Binding-site contacts:
Ligand atom N3 contacts residue LEU152 of chain 1.A at 3.8 Å.
Ligand atom C20 contacts residue LEU24 of chain 1.A at 3.6 Å (hydrophobic).
Ligand atom C2 contacts residue LYS47 of chain 1.A at 4.0 Å.
Ligand atom CLA contacts residue LYS43 of chain 1.A at 4.0 Å.
Ligand atom C10 contacts residue LEU101 of chain 1.A at 3.9 Å (hydrophobic).
Ligand atom N3 contacts residue GLU106 of chain 1.A at 3.9 Å.
Ligand atom C1 contacts residue LYS47 of chain 1.A at 3.4 Å.
Ligand atom OAB contacts residue ASP166 of chain 1.A at 3.7 Å.
Ligand atom C10 contacts residue MET102 of chain 1.A at 3.5 Å (hydrophobic).
Ligand atom N4 contacts residue LEU152 of chain 1.A at 3.6 Å.
Ligand atom N1 contacts residue THR165 of chain 1.A at 4.1 Å.
Ligand atom C16 contacts residue MET102 of chain 1.A at 3.6 Å (hydrophobic).
Ligand atom C4 contacts residue VAL32 of chain 1.A at 3.9 Å (hydrophobic).
Ligand atom OAB contacts residue LYS47 of chain 1.A at 2.3 Å (salt-bridge).
Ligand atom C4 contacts residue LEU152 of chain 1.A at 3.9 Å (hydrophobic).
Ligand atom C17 contacts residue GLU103 of chain 1.A at 2.9 Å.
Ligand atom C12 contacts residue GLY105 of chain 1.A at 3.8 Å.
Ligand atom C16 contacts residue GLU103 of chain 1.A at 2.8 Å.
Ligand atom N1 contacts residue ASN150 of chain 1.A at 3.5 Å (h-bond).
Ligand atom CLA contacts residue GLU103 of chain 1.A at 3.2 Å.
Ligand atom C1 contacts residue THR165 of chain 1.A at 3.4 Å.
Ligand atom O1 contacts residue GLY105 of chain 1.A at 4.1 Å.
Ligand atom C8 contacts residue THR165 of chain 1.A at 3.2 Å.
Ligand atom CLA contacts residue LEU101 of chain 1.A at 3.9 Å.
Ligand atom C14 contacts residue LEU24 of chain 1.A at 4.0 Å (hydrophobic).
Ligand atom C17 contacts residue MET102 of chain 1.A at 4.0 Å (hydrophobic).
Ligand atom OAB contacts residue THR165 of chain 1.A at 3.4 Å (h-bond).
Ligand atom C11 contacts residue GLY105 of chain 1.A at 3.8 Å.
Ligand atom C6 contacts residue LEU152 of chain 1.A at 3.4 Å (hydrophobic).
Ligand atom C11 contacts residue MET102 of chain 1.A at 3.2 Å (hydrophobic).
Ligand atom C2 contacts residue THR165 of chain 1.A at 3.5 Å.
Ligand atom C3 contacts residue VAL32 of chain 1.A at 3.9 Å (hydrophobic).
Ligand atom C13 contacts residue LEU24 of chain 1.A at 3.8 Å (hydrophobic).
Ligand atom C8 contacts residue LEU99 of chain 1.A at 3.5 Å (hydrophobic).
Ligand atom C11 contacts residue LEU101 of chain 1.A at 4.0 Å (hydrophobic).
Ligand atom C1 contacts residue ASP166 of chain 1.A at 3.9 Å.
Ligand atom C7 contacts residue LEU99 of chain 1.A at 3.7 Å (hydrophobic).
Ligand atom N1 contacts residue ASP166 of chain 1.A at 3.2 Å.
Ligand atom C5 contacts residue LEU152 of chain 1.A at 4.0 Å (hydrophobic).
Ligand atom C7 contacts residue LEU152 of chain 1.A at 3.7 Å (hydrophobic).

This protein binds this small molecule.
Small molecule (SMILES): NC(=O)c1ccc2nc(-c3ccc(Oc4ccc(Cl)cc4)cc3)[nH]c2c1

Sequence of chain 1.A:
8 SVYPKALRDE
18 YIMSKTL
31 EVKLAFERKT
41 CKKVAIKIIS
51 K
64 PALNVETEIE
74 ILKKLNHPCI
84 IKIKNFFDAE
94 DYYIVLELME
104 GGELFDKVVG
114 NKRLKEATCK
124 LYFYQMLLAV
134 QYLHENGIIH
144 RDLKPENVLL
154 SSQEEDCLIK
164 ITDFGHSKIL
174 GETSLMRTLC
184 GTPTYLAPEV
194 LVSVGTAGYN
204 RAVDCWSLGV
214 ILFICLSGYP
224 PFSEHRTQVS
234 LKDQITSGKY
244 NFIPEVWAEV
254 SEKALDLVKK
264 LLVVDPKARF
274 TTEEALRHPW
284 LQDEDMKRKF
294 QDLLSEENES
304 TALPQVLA